Binding-site contacts:
Ligand atom O2G contacts residue THR143 of chain 1.K at 2.7 Å (h-bond).
Ligand atom PG contacts residue MG1 of chain 1.HA at 3.3 Å.
Ligand atom O2A contacts residue GLN11 of chain 1.K at 3.2 Å (h-bond).
Ligand atom C2 contacts residue CYS12 of chain 1.K at 3.6 Å (hydrophobic).
Ligand atom N1 contacts residue ASN226 of chain 1.K at 2.9 Å (h-bond).
Ligand atom PG contacts residue THR143 of chain 1.K at 3.3 Å.
Ligand atom O2A contacts residue CYS12 of chain 1.K at 3.1 Å (h-bond).
Ligand atom C6 contacts residue GLN15 of chain 1.K at 3.7 Å.
Ligand atom O3G contacts residue ASN99 of chain 1.K at 3.0 Å (h-bond).
Ligand atom O3' contacts residue ASP177 of chain 1.K at 3.3 Å.
Ligand atom O6 contacts residue ASN226 of chain 1.K at 3.6 Å.
Ligand atom C4 contacts residue CYS12 of chain 1.K at 3.5 Å (hydrophobic).
Ligand atom O2A contacts residue SER138 of chain 1.K at 3.5 Å (h-bond).
Ligand atom O2B contacts residue THR143 of chain 1.K at 3.5 Å (h-bond).
Ligand atom N3 contacts residue ASN204 of chain 1.K at 3.2 Å (h-bond).
Ligand atom O3G contacts residue THR143 of chain 1.K at 3.4 Å (h-bond).
Ligand atom O1B contacts residue MG1 of chain 1.HA at 3.2 Å.
Ligand atom O2' contacts residue ASN204 of chain 1.K at 3.0 Å (h-bond).
Ligand atom O1B contacts residue GLN11 of chain 1.K at 3.0 Å (h-bond).
Ligand atom C1' contacts residue ASN204 of chain 1.K at 3.6 Å.
Ligand atom O3B contacts residue ASN99 of chain 1.K at 3.6 Å.
Ligand atom O1G contacts residue ASN99 of chain 1.K at 3.4 Å (h-bond).
Ligand atom O6 contacts residue TYR222 of chain 1.K at 3.4 Å.
Ligand atom C5 contacts residue TYR222 of chain 1.K at 3.5 Å (hydrophobic).
Ligand atom C6 contacts residue ASN226 of chain 1.K at 3.7 Å.
Ligand atom C4 contacts residue TYR222 of chain 1.K at 3.7 Å (hydrophobic).
Ligand atom N3 contacts residue CYS12 of chain 1.K at 3.3 Å (h-bond).
Ligand atom O6 contacts residue GLN15 of chain 1.K at 3.0 Å (h-bond).
Ligand atom O1A contacts residue GLN11 of chain 1.K at 3.4 Å (h-bond).
Ligand atom O3G contacts residue GLU254 of chain 1.G at 3.0 Å (salt-bridge).
Ligand atom O2B contacts residue GLY144 of chain 1.K at 2.8 Å (h-bond).
Ligand atom O2G contacts residue MG1 of chain 1.HA at 2.0 Å.
Ligand atom PG contacts residue GLU254 of chain 1.G at 3.4 Å.
Ligand atom PG contacts residue ASN99 of chain 1.K at 3.6 Å.
Ligand atom N1 contacts residue TYR222 of chain 1.K at 3.6 Å.
Ligand atom O1G contacts residue GLU254 of chain 1.G at 3.2 Å (salt-bridge).
Ligand atom C5' contacts residue ASP177 of chain 1.K at 3.6 Å.
Ligand atom C3' contacts residue ASP177 of chain 1.K at 3.5 Å.
Ligand atom C6 contacts residue TYR222 of chain 1.K at 3.4 Å (hydrophobic).
Ligand atom O3B contacts residue THR143 of chain 1.K at 3.2 Å (h-bond).

Sequence of chain 1.G:
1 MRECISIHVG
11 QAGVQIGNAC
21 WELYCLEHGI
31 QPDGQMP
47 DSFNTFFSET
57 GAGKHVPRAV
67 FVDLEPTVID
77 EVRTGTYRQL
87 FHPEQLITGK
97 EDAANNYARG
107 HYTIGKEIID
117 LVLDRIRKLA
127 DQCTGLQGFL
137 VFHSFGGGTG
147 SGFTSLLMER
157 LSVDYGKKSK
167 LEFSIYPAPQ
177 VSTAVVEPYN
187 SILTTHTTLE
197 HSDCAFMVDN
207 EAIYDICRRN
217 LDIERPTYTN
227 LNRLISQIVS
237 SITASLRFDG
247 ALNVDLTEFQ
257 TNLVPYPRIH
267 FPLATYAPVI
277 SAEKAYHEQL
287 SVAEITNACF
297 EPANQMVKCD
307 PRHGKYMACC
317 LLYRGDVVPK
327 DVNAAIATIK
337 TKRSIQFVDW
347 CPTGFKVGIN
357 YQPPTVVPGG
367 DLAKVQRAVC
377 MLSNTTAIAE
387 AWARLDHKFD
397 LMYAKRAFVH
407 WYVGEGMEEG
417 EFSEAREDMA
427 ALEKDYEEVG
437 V

Sequence of chain 1.K:
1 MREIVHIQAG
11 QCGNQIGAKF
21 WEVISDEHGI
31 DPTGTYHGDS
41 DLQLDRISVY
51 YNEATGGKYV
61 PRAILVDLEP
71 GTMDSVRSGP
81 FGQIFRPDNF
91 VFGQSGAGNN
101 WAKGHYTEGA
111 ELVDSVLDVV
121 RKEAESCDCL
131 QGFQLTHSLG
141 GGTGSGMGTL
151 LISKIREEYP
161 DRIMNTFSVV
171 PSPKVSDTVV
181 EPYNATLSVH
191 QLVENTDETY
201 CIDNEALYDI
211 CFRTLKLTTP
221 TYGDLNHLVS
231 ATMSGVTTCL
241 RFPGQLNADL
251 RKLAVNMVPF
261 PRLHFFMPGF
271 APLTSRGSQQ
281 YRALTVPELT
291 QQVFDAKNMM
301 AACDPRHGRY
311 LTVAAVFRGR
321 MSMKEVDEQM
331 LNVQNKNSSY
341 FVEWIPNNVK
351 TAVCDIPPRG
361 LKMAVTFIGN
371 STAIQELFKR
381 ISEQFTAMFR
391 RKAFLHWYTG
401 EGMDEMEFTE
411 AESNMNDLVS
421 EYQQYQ

This small molecule binds to this protein.
Small molecule (SMILES): Nc1nc2c(ncn2[C@@H]2O[C@H](CO[P](=O)(O)C[P](=O)(O)OP(=O)(O)O)[C@@H](O)[C@H]2O)c(=O)[nH]1